This small molecule binds to this protein.
Small molecule (SMILES): CC(=O)N[C@@H]1[C@@H](O)[C@H](O)[C@@H](CO)O[C@H]1O

Sequence of chain 1.E:
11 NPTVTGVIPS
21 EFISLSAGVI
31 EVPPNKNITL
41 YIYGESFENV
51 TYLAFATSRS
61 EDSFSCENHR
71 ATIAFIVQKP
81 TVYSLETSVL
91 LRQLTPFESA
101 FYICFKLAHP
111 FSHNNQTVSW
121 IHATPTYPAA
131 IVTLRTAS

Binding-site contacts:
Ligand atom O5 contacts residue ASN49 of chain 1.E at 2.4 Å (h-bond).
Ligand atom O5 contacts residue HIS109 of chain 1.E at 3.9 Å.
Ligand atom C1 contacts residue ASN49 of chain 1.E at 1.5 Å.
Ligand atom O6 contacts residue HIS109 of chain 1.E at 4.3 Å.
Ligand atom C3 contacts residue GLU48 of chain 1.E at 4.5 Å.
Ligand atom C8 contacts residue SER46 of chain 1.E at 4.1 Å.
Ligand atom C4 contacts residue ASN49 of chain 1.E at 4.3 Å.
Ligand atom N2 contacts residue GLU48 of chain 1.E at 3.4 Å (salt-bridge).
Ligand atom O7 contacts residue ASN49 of chain 1.E at 3.2 Å (h-bond).
Ligand atom C2 contacts residue GLU48 of chain 1.E at 4.3 Å.
Ligand atom C3 contacts residue ASN49 of chain 1.E at 3.9 Å.
Ligand atom N2 contacts residue ASN49 of chain 1.E at 3.0 Å (h-bond).
Ligand atom C5 contacts residue ASN49 of chain 1.E at 3.7 Å.
Ligand atom C1 contacts residue GLU48 of chain 1.E at 4.2 Å.
Ligand atom C6 contacts residue HIS109 of chain 1.E at 4.1 Å.
Ligand atom C8 contacts residue GLU48 of chain 1.E at 3.7 Å.
Ligand atom C7 contacts residue GLU48 of chain 1.E at 4.1 Å.
Ligand atom C7 contacts residue ASN49 of chain 1.E at 3.4 Å.
Ligand atom C2 contacts residue ASN49 of chain 1.E at 2.5 Å.